Sequence of chain 1.A:
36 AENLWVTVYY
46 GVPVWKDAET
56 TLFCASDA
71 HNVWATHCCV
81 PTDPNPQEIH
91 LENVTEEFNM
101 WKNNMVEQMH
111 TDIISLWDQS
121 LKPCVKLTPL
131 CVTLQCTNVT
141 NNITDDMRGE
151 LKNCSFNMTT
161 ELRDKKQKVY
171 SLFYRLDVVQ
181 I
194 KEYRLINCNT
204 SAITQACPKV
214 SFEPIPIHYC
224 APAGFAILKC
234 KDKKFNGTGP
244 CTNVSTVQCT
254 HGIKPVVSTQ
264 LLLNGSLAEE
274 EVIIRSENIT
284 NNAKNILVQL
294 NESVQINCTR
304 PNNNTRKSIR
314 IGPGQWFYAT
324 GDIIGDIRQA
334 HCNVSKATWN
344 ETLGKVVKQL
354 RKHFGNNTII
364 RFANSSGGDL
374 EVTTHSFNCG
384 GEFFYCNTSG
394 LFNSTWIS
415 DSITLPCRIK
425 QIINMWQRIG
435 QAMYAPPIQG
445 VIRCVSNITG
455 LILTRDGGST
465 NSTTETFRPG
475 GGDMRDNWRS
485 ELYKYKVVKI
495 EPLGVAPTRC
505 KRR

The protein below binds the small molecule below.
Small molecule (SMILES): CC(=O)N[C@@H]1[C@@H](O)[C@H](O)[C@@H](CO)O[C@H]1O

Binding-site contacts:
Ligand atom C5 contacts residue ASN153 of chain 1.A at 3.8 Å.
Ligand atom C7 contacts residue ASN141 of chain 1.A at 4.4 Å.
Ligand atom C8 contacts residue ASP325 of chain 1.A at 3.5 Å.
Ligand atom O5 contacts residue ASN153 of chain 1.A at 2.5 Å (h-bond).
Ligand atom C2 contacts residue ASP325 of chain 1.A at 4.0 Å.
Ligand atom C3 contacts residue ASP325 of chain 1.A at 3.8 Å.
Ligand atom C1 contacts residue TYR170 of chain 1.A at 4.1 Å (hydrophobic).
Ligand atom O4 contacts residue TYR170 of chain 1.A at 4.3 Å.
Ligand atom C1 contacts residue ASN153 of chain 1.A at 1.5 Å.
Ligand atom C3 contacts residue TYR170 of chain 1.A at 4.4 Å (hydrophobic).
Ligand atom C7 contacts residue ASP325 of chain 1.A at 3.6 Å.
Ligand atom O7 contacts residue ASN153 of chain 1.A at 3.4 Å (h-bond).
Ligand atom C7 contacts residue ASN153 of chain 1.A at 3.4 Å.
Ligand atom C3 contacts residue ASN153 of chain 1.A at 3.9 Å.
Ligand atom O7 contacts residue ASN141 of chain 1.A at 3.6 Å.
Ligand atom O7 contacts residue VAL139 of chain 1.A at 4.5 Å.
Ligand atom C2 contacts residue ASN153 of chain 1.A at 2.5 Å.
Ligand atom C8 contacts residue VAL139 of chain 1.A at 3.8 Å (hydrophobic).
Ligand atom N2 contacts residue LEU172 of chain 1.A at 4.1 Å.
Ligand atom O3 contacts residue ASP325 of chain 1.A at 3.1 Å (salt-bridge).
Ligand atom C5 contacts residue TYR170 of chain 1.A at 4.3 Å (hydrophobic).
Ligand atom N2 contacts residue ASN153 of chain 1.A at 3.0 Å (h-bond).
Ligand atom C4 contacts residue ASN153 of chain 1.A at 4.4 Å.
Ligand atom C7 contacts residue LEU172 of chain 1.A at 4.0 Å (hydrophobic).
Ligand atom N2 contacts residue ASP325 of chain 1.A at 3.0 Å (salt-bridge).
Ligand atom C8 contacts residue LEU172 of chain 1.A at 3.7 Å (hydrophobic).